This protein binds this small molecule.
Small molecule (SMILES): CC(=O)N[C@@H]1[C@@H](O)[C@H](O)[C@@H](CO)O[C@H]1O

Binding-site contacts:
Ligand atom C6 contacts residue HIS313 of chain 1.B at 3.6 Å.
Ligand atom C8 contacts residue LEU257 of chain 1.B at 4.1 Å (hydrophobic).
Ligand atom C3 contacts residue THR318 of chain 1.B at 3.9 Å.
Ligand atom C8 contacts residue ASN316 of chain 1.B at 4.3 Å.
Ligand atom O5 contacts residue ASN316 of chain 1.B at 2.4 Å (h-bond).
Ligand atom C2 contacts residue THR318 of chain 1.B at 3.8 Å.
Ligand atom O6 contacts residue HIS313 of chain 1.B at 4.3 Å.
Ligand atom C1 contacts residue ASN316 of chain 1.B at 1.4 Å.
Ligand atom O7 contacts residue ASN316 of chain 1.B at 3.5 Å (h-bond).
Ligand atom N2 contacts residue THR318 of chain 1.B at 3.8 Å.
Ligand atom C5 contacts residue ASN316 of chain 1.B at 3.7 Å.
Ligand atom C3 contacts residue ASN316 of chain 1.B at 3.8 Å.
Ligand atom C7 contacts residue ASN316 of chain 1.B at 3.3 Å.
Ligand atom C2 contacts residue ASN316 of chain 1.B at 2.5 Å.
Ligand atom N2 contacts residue ASN316 of chain 1.B at 2.8 Å (h-bond).
Ligand atom C5 contacts residue HIS313 of chain 1.B at 4.3 Å.
Ligand atom C5 contacts residue THR318 of chain 1.B at 4.1 Å.
Ligand atom O4 contacts residue THR318 of chain 1.B at 4.3 Å.
Ligand atom O5 contacts residue THR318 of chain 1.B at 4.0 Å.
Ligand atom C4 contacts residue ASN316 of chain 1.B at 4.3 Å.
Ligand atom C1 contacts residue THR318 of chain 1.B at 3.2 Å.

Sequence of chain 1.B:
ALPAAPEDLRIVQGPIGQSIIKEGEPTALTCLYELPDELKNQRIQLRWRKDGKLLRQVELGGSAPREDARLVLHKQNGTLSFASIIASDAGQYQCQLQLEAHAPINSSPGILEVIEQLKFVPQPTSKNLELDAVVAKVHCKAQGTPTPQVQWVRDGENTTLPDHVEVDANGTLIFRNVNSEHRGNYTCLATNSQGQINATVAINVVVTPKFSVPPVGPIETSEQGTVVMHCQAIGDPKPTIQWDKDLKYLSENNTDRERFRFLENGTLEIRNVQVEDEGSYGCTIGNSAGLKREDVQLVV